Binding-site contacts:
Ligand atom C1 contacts residue THR171 of chain 1.D at 4.3 Å.
Ligand atom C6 contacts residue GLY169 of chain 1.D at 4.1 Å.
Ligand atom O1 contacts residue THR171 of chain 1.D at 4.2 Å.
Ligand atom C6 contacts residue PHE170 of chain 1.D at 4.1 Å (hydrophobic).
Ligand atom O6 contacts residue GLY169 of chain 1.D at 4.2 Å.
Ligand atom C6 contacts residue THR171 of chain 1.D at 4.0 Å.
Ligand atom O5 contacts residue THR171 of chain 1.D at 3.9 Å.
Ligand atom O5 contacts residue THR171 of chain 1.D at 4.2 Å.

The protein below binds the small molecule below.
Small molecule (SMILES): OC[C@H]1O[C@@](CO)(O[C@H]2O[C@H](CO)[C@@H](O)[C@H](O)[C@H]2O)[C@@H](O)[C@@H]1O

Sequence of chain 1.D:
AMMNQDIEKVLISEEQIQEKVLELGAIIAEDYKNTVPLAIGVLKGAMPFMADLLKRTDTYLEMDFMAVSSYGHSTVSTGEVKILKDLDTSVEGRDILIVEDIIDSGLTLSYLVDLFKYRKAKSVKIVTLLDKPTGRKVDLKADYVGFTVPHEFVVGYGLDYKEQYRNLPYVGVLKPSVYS